Sequence of chain 1.P:
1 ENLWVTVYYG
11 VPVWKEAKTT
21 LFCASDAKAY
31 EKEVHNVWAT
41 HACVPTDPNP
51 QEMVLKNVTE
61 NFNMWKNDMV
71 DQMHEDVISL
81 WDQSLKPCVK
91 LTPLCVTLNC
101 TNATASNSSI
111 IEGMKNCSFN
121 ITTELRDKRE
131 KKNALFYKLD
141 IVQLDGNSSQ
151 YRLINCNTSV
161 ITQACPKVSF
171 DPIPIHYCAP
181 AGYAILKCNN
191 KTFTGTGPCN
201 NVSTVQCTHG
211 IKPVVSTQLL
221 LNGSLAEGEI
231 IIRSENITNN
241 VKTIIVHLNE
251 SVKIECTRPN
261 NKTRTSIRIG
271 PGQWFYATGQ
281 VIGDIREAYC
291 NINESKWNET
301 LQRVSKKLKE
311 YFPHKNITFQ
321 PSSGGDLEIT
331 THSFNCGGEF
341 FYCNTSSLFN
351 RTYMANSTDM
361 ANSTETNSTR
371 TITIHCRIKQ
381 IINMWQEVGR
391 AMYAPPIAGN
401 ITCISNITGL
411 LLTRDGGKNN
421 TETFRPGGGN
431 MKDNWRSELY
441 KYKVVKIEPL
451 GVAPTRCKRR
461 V

Sequence of chain 1.C:
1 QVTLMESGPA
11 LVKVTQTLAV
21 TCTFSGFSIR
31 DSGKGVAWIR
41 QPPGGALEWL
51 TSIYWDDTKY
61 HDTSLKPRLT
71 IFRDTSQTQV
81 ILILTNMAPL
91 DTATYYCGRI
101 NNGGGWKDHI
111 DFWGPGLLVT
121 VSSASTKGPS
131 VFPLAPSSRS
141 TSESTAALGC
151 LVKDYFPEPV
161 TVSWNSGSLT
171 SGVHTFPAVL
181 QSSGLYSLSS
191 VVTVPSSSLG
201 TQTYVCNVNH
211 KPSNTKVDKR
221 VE

Binding-site contacts:
Ligand atom O5 contacts residue ASN249 of chain 1.P at 2.4 Å (h-bond).
Ligand atom C2 contacts residue GLU250 of chain 1.P at 3.5 Å.
Ligand atom C7 contacts residue ASN249 of chain 1.P at 3.6 Å.
Ligand atom C5 contacts residue ASN249 of chain 1.P at 3.7 Å.
Ligand atom C2 contacts residue ASN249 of chain 1.P at 2.5 Å.
Ligand atom C7 contacts residue ILE230 of chain 1.P at 4.2 Å (hydrophobic).
Ligand atom N2 contacts residue GLU250 of chain 1.P at 3.7 Å.
Ligand atom C6 contacts residue TRP106 of chain 1.C at 4.1 Å (hydrophobic).
Ligand atom O6 contacts residue TRP106 of chain 1.C at 3.5 Å.
Ligand atom N2 contacts residue GLU299 of chain 1.P at 4.4 Å.
Ligand atom C2 contacts residue GLY228 of chain 1.P at 4.5 Å.
Ligand atom C4 contacts residue TYR60 of chain 1.C at 4.4 Å (hydrophobic).
Ligand atom N2 contacts residue ASN249 of chain 1.P at 3.0 Å (h-bond).
Ligand atom C7 contacts residue ARG303 of chain 1.P at 4.2 Å.
Ligand atom O3 contacts residue LYS59 of chain 1.C at 3.6 Å.
Ligand atom C7 contacts residue GLU229 of chain 1.P at 4.1 Å.
Ligand atom C8 contacts residue ILE230 of chain 1.P at 3.8 Å (hydrophobic).
Ligand atom O7 contacts residue GLY228 of chain 1.P at 3.7 Å.
Ligand atom C3 contacts residue ASN249 of chain 1.P at 3.8 Å.
Ligand atom C1 contacts residue ASN249 of chain 1.P at 1.4 Å.
Ligand atom C4 contacts residue ASN249 of chain 1.P at 4.2 Å.
Ligand atom C1 contacts residue GLY228 of chain 1.P at 3.3 Å.
Ligand atom O7 contacts residue GLU229 of chain 1.P at 3.3 Å.
Ligand atom C3 contacts residue TYR60 of chain 1.C at 4.3 Å (hydrophobic).
Ligand atom O5 contacts residue GLU250 of chain 1.P at 4.2 Å.
Ligand atom O7 contacts residue ARG303 of chain 1.P at 3.1 Å (salt-bridge).
Ligand atom O3 contacts residue ARG303 of chain 1.P at 3.5 Å (salt-bridge).
Ligand atom N2 contacts residue ARG303 of chain 1.P at 4.1 Å.
Ligand atom C8 contacts residue ARG303 of chain 1.P at 3.7 Å.
Ligand atom O7 contacts residue ASN249 of chain 1.P at 3.8 Å.
Ligand atom C1 contacts residue GLU229 of chain 1.P at 4.2 Å.
Ligand atom O4 contacts residue TYR60 of chain 1.C at 3.6 Å.
Ligand atom O3 contacts residue TYR60 of chain 1.C at 3.0 Å.
Ligand atom C1 contacts residue GLU250 of chain 1.P at 3.6 Å.
Ligand atom O5 contacts residue GLY228 of chain 1.P at 3.6 Å (h-bond).
Ligand atom O2 contacts residue LYS59 of chain 1.C at 4.3 Å.
Ligand atom C5 contacts residue GLY228 of chain 1.P at 3.8 Å.

The small molecule below binds the protein below.
Small molecule (SMILES): CC(=O)N[C@H]1[C@H](O[C@H]2[C@H](O)[C@@H](NC(C)=O)CO[C@@H]2CO)O[C@H](CO)[C@@H](O[C@@H]2O[C@H](CO[C@H]3O[C@H](CO)[C@@H](O)[C@H](O)[C@@H]3O)[C@@H](O)[C@H](O[C@H]3O[C@H](CO)[C@@H](O)[C@H](O)[C@@H]3O)[C@@H]2O)[C@@H]1O